This small molecule binds to this protein.
Small molecule (SMILES): CC(=O)N[C@@H]1[C@@H](O)[C@H](O)[C@@H](CO)O[C@H]1O

Sequence of chain 2.A:
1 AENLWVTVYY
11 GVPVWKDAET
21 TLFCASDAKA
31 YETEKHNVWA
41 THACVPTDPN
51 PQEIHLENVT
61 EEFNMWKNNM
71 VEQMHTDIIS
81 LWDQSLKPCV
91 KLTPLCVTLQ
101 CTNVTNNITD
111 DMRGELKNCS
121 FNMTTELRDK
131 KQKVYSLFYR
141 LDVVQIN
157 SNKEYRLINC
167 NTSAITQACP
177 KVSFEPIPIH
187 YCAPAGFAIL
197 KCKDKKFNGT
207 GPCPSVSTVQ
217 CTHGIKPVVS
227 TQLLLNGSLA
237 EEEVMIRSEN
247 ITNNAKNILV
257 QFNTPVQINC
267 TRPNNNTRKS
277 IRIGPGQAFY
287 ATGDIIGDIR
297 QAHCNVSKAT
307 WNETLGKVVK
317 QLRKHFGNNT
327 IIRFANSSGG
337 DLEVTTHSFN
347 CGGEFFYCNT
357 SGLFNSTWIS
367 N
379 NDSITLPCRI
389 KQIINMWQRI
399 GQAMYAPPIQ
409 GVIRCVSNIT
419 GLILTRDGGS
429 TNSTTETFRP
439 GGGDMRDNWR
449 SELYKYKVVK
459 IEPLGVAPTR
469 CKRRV

Binding-site contacts:
Ligand atom O7 contacts residue ASN324 of chain 2.A at 4.3 Å.
Ligand atom O6 contacts residue ASN324 of chain 2.A at 4.0 Å.
Ligand atom C7 contacts residue ASN324 of chain 2.A at 3.4 Å.
Ligand atom O7 contacts residue LYS320 of chain 2.A at 3.9 Å.
Ligand atom C3 contacts residue ASN324 of chain 2.A at 3.8 Å.
Ligand atom C5 contacts residue ASN324 of chain 2.A at 3.7 Å.
Ligand atom C6 contacts residue ASN324 of chain 2.A at 4.5 Å.
Ligand atom O5 contacts residue ASN324 of chain 2.A at 2.4 Å (h-bond).
Ligand atom C2 contacts residue ASN324 of chain 2.A at 2.5 Å.
Ligand atom C4 contacts residue ASN324 of chain 2.A at 4.2 Å.
Ligand atom N2 contacts residue LYS320 of chain 2.A at 4.4 Å.
Ligand atom C8 contacts residue ASN324 of chain 2.A at 3.6 Å.
Ligand atom N2 contacts residue ASN324 of chain 2.A at 2.9 Å (h-bond).
Ligand atom C1 contacts residue ASN324 of chain 2.A at 1.4 Å.